Sequence of chain 1.B:
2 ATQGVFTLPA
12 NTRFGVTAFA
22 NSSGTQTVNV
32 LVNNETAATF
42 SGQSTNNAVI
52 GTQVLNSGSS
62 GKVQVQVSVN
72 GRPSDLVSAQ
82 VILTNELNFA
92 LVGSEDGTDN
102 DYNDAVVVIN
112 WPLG

Binding-site contacts:
Ligand atom O5 contacts residue F1A1 of chain 1.H at 3.6 Å.
Ligand atom O3 contacts residue ASP102 of chain 1.A at 2.9 Å (salt-bridge).
Ligand atom C4 contacts residue CA1 of chain 1.E at 3.3 Å.
Ligand atom O4 contacts residue ASP97 of chain 1.A at 2.6 Å (salt-bridge).
Ligand atom C4 contacts residue SER23 of chain 1.A at 3.9 Å.
Ligand atom O3 contacts residue ASP105 of chain 1.A at 3.0 Å (salt-bridge).
Ligand atom C2 contacts residue CA1 of chain 1.F at 3.5 Å.
Ligand atom O3 contacts residue ASP100 of chain 1.A at 2.5 Å (salt-bridge).
Ligand atom C4 contacts residue ASP105 of chain 1.A at 3.3 Å.
Ligand atom O2 contacts residue ASP105 of chain 1.A at 3.8 Å.
Ligand atom O4 contacts residue GLU96 of chain 1.A at 3.3 Å (salt-bridge).
Ligand atom C2 contacts residue ASP100 of chain 1.A at 3.9 Å.
Ligand atom C3 contacts residue ASP105 of chain 1.A at 3.7 Å.
Ligand atom C4 contacts residue CA1 of chain 1.F at 3.9 Å.
Ligand atom O3 contacts residue CA1 of chain 1.E at 2.5 Å.
Ligand atom C6 contacts residue ASP97 of chain 1.A at 3.1 Å.
Ligand atom C1 contacts residue SER24 of chain 1.A at 3.7 Å.
Ligand atom O2 contacts residue CA1 of chain 1.F at 2.6 Å.
Ligand atom C5 contacts residue F1A1 of chain 1.H at 2.5 Å.
Ligand atom O4 contacts residue CA1 of chain 1.E at 2.5 Å.
Ligand atom C3 contacts residue CA1 of chain 1.E at 3.4 Å.
Ligand atom O5 contacts residue SER24 of chain 1.A at 3.1 Å (h-bond).
Ligand atom O2 contacts residue GLY115 of chain 1.B at 2.5 Å (h-bond).
Ligand atom C5 contacts residue SER23 of chain 1.A at 3.9 Å.
Ligand atom O5 contacts residue SER23 of chain 1.A at 3.8 Å.
Ligand atom O4 contacts residue F1A1 of chain 1.H at 3.0 Å (h-bond).
Ligand atom C3 contacts residue ASP100 of chain 1.A at 3.1 Å.
Ligand atom C2 contacts residue GLY115 of chain 1.B at 3.4 Å.
Ligand atom C4 contacts residue F1A1 of chain 1.H at 3.2 Å.
Ligand atom C4 contacts residue ASP97 of chain 1.A at 3.4 Å.
Ligand atom C5 contacts residue ASP97 of chain 1.A at 3.8 Å.
Ligand atom O2 contacts residue SER23 of chain 1.A at 3.4 Å.
Ligand atom C3 contacts residue CA1 of chain 1.F at 3.4 Å.
Ligand atom O2 contacts residue ASN22 of chain 1.A at 3.1 Å (h-bond).
Ligand atom O4 contacts residue ASP100 of chain 1.A at 3.7 Å.
Ligand atom O3 contacts residue CA1 of chain 1.F at 2.5 Å.
Ligand atom C6 contacts residue SER23 of chain 1.A at 3.3 Å.
Ligand atom C6 contacts residue F1A1 of chain 1.H at 1.5 Å.
Ligand atom C7 contacts residue SER24 of chain 1.A at 3.5 Å.
Ligand atom O4 contacts residue ASP105 of chain 1.A at 3.3 Å (salt-bridge).

Sequence of chain 1.A:
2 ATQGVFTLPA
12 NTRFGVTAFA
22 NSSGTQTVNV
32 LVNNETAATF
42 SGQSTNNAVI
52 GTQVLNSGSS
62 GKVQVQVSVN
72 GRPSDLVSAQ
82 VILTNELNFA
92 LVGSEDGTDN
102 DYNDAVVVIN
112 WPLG

The small molecule below binds the protein below.
Small molecule (SMILES): CO[C@H]1O[C@H](CO)[C@@H](O)[C@H](O)[C@@H]1O